Sequence of chain 1.A:
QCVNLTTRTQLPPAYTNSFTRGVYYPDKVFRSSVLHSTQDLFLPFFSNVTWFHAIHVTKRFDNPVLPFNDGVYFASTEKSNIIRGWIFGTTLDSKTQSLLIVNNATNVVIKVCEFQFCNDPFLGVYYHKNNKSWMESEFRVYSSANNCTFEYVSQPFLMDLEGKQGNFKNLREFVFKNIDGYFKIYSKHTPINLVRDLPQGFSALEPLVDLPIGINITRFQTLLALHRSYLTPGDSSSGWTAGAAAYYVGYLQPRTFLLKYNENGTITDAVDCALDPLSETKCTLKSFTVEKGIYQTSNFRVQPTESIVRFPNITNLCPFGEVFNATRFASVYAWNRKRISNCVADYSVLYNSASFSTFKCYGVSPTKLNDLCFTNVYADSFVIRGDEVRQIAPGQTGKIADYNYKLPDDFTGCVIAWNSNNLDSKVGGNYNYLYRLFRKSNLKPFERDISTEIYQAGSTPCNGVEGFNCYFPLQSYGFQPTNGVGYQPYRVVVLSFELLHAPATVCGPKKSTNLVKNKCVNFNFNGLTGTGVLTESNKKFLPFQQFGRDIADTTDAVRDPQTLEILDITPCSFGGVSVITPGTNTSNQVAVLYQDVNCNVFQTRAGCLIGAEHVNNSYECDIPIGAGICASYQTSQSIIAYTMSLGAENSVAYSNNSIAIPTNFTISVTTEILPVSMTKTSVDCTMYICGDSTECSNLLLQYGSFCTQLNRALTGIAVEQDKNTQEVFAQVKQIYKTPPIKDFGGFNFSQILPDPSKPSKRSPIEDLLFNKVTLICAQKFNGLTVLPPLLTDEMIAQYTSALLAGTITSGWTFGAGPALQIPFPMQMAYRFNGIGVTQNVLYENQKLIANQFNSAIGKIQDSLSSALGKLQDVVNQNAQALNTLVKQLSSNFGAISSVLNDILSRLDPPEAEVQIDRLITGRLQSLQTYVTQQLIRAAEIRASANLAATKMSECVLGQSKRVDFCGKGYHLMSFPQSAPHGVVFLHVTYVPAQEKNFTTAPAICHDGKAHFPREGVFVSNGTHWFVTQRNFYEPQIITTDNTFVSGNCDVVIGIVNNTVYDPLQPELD

This protein binds this small molecule.
Small molecule (SMILES): CC(=O)N[C@@H]1[C@@H](O)[C@H](O)[C@@H](CO)O[C@H]1O

Binding-site contacts:
Ligand atom N2 contacts residue CYS604 of chain 1.A at 4.1 Å.
Ligand atom O7 contacts residue CYS604 of chain 1.A at 2.9 Å (h-bond).
Ligand atom O5 contacts residue ASN603 of chain 1.A at 2.4 Å (h-bond).
Ligand atom C4 contacts residue ASN603 of chain 1.A at 4.2 Å.
Ligand atom C3 contacts residue ASN603 of chain 1.A at 3.8 Å.
Ligand atom C7 contacts residue CYS604 of chain 1.A at 3.2 Å (hydrophobic).
Ligand atom N2 contacts residue ASN603 of chain 1.A at 2.9 Å (h-bond).
Ligand atom C1 contacts residue ASN603 of chain 1.A at 1.4 Å.
Ligand atom C5 contacts residue ASN603 of chain 1.A at 3.7 Å.
Ligand atom C2 contacts residue ASN603 of chain 1.A at 2.5 Å.
Ligand atom C8 contacts residue CYS604 of chain 1.A at 3.5 Å (hydrophobic).
Ligand atom C8 contacts residue ASN603 of chain 1.A at 3.2 Å.
Ligand atom O7 contacts residue ASN603 of chain 1.A at 4.4 Å.
Ligand atom C7 contacts residue ASN603 of chain 1.A at 3.9 Å.